Binding-site contacts:
Ligand atom C21 contacts residue ASP240 of chain 1.B at 3.3 Å.
Ligand atom F1 contacts residue ASN243 of chain 1.B at 3.5 Å.
Ligand atom F1 contacts residue THR255 of chain 1.B at 3.3 Å.
Ligand atom F1 contacts residue ILE258 of chain 1.B at 3.9 Å.
Ligand atom C3 contacts residue PHE294 of chain 1.B at 3.6 Å (hydrophobic).
Ligand atom C23 contacts residue MET195 of chain 1.B at 3.7 Å (hydrophobic).
Ligand atom C1 contacts residue TYR251 of chain 1.B at 3.7 Å (hydrophobic).
Ligand atom C3 contacts residue ILE258 of chain 1.B at 3.9 Å (hydrophobic).
Ligand atom C7 contacts residue PHE294 of chain 1.B at 3.9 Å (hydrophobic).
Ligand atom F10 contacts residue MET195 of chain 1.B at 3.4 Å.
Ligand atom F2 contacts residue GLN291 of chain 1.B at 3.9 Å.
Ligand atom C12 contacts residue MET279 of chain 1.B at 3.3 Å (hydrophobic).
Ligand atom C1 contacts residue THR255 of chain 1.B at 3.5 Å.
Ligand atom S1 contacts residue PHE262 of chain 1.B at 3.8 Å.
Ligand atom F1 contacts residue TRP254 of chain 1.B at 3.3 Å.
Ligand atom C4 contacts residue ILE258 of chain 1.B at 3.8 Å (hydrophobic).
Ligand atom F6 contacts residue MET279 of chain 1.B at 3.5 Å.
Ligand atom F2 contacts residue TYR251 of chain 1.B at 3.7 Å.
Ligand atom N1 contacts residue PHE294 of chain 1.B at 3.6 Å.
Ligand atom O2 contacts residue PHE294 of chain 1.B at 3.8 Å.
Ligand atom O1 contacts residue ILE258 of chain 1.B at 3.6 Å.
Ligand atom C2 contacts residue PHE294 of chain 1.B at 3.5 Å (hydrophobic).
Ligand atom F2 contacts residue PHE294 of chain 1.B at 3.6 Å.
Ligand atom C20 contacts residue ASP240 of chain 1.B at 3.2 Å.
Ligand atom F2 contacts residue ASN243 of chain 1.B at 3.3 Å.
Ligand atom C3 contacts residue GLN291 of chain 1.B at 3.9 Å.
Ligand atom C1 contacts residue GLN291 of chain 1.B at 3.5 Å.
Ligand atom F2 contacts residue PRO244 of chain 1.B at 3.4 Å.
Ligand atom C4 contacts residue PHE294 of chain 1.B at 3.9 Å (hydrophobic).
Ligand atom C12 contacts residue SER290 of chain 1.B at 3.8 Å.
Ligand atom C11 contacts residue PHE294 of chain 1.B at 3.9 Å (hydrophobic).
Ligand atom C2 contacts residue ILE258 of chain 1.B at 3.7 Å (hydrophobic).
Ligand atom C8 contacts residue GLN291 of chain 1.B at 3.6 Å.
Ligand atom C21 contacts residue MET195 of chain 1.B at 3.7 Å (hydrophobic).
Ligand atom F7 contacts residue ILE298 of chain 1.B at 2.9 Å.
Ligand atom C21 contacts residue THR193 of chain 1.B at 3.7 Å.
Ligand atom O2 contacts residue GLN291 of chain 1.B at 2.9 Å (h-bond).
Ligand atom C13 contacts residue PHE294 of chain 1.B at 3.5 Å (hydrophobic).
Ligand atom F8 contacts residue MET195 of chain 1.B at 3.7 Å.
Ligand atom O1 contacts residue GLN291 of chain 1.B at 3.1 Å (h-bond).

Sequence of chain 1.B:
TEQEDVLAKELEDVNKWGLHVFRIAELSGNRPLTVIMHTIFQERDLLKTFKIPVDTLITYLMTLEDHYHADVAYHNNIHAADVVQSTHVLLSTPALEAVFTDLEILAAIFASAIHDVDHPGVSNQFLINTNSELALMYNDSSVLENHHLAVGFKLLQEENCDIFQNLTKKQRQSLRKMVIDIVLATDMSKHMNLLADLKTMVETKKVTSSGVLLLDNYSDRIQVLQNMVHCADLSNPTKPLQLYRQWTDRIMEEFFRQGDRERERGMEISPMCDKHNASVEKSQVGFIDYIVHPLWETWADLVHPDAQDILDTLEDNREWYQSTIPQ

This small molecule binds to this protein.
Small molecule (SMILES): [O-][n+]1cccc(C[C@H](c2ccc(OC(F)F)c(OC3CC3)c2)c2ncc(C(O)(C(F)(F)F)C(F)(F)F)s2)c1